This protein binds this small molecule.
Small molecule (SMILES): CC(=O)N[C@@H]1[C@@H](O)[C@H](O)[C@@H](CO)O[C@H]1O

Binding-site contacts:
Ligand atom C6 contacts residue SER151 of chain 1.N at 4.4 Å.
Ligand atom C7 contacts residue ASN154 of chain 1.N at 3.1 Å.
Ligand atom C6 contacts residue GLU150 of chain 1.N at 4.3 Å.
Ligand atom O7 contacts residue ASN154 of chain 1.N at 2.9 Å (h-bond).
Ligand atom O6 contacts residue ALA147 of chain 1.N at 3.9 Å.
Ligand atom C5 contacts residue ALA147 of chain 1.N at 4.5 Å (hydrophobic).
Ligand atom N2 contacts residue ASN154 of chain 1.N at 2.9 Å (h-bond).
Ligand atom C2 contacts residue ASN154 of chain 1.N at 2.4 Å.
Ligand atom C8 contacts residue THR156 of chain 1.N at 4.3 Å.
Ligand atom C1 contacts residue ASN154 of chain 1.N at 1.5 Å.
Ligand atom C5 contacts residue ASN154 of chain 1.N at 3.7 Å.
Ligand atom N2 contacts residue THR156 of chain 1.N at 4.2 Å.
Ligand atom C1 contacts residue THR156 of chain 1.N at 3.7 Å.
Ligand atom C5 contacts residue GLU150 of chain 1.N at 4.5 Å.
Ligand atom C1 contacts residue GLU150 of chain 1.N at 4.1 Å.
Ligand atom O5 contacts residue THR156 of chain 1.N at 4.4 Å.
Ligand atom C4 contacts residue ASN154 of chain 1.N at 4.2 Å.
Ligand atom C1 contacts residue SER151 of chain 1.N at 4.3 Å.
Ligand atom C8 contacts residue ASN154 of chain 1.N at 4.3 Å.
Ligand atom O6 contacts residue GLU150 of chain 1.N at 3.9 Å.
Ligand atom C6 contacts residue ALA147 of chain 1.N at 3.4 Å (hydrophobic).
Ligand atom O5 contacts residue GLU150 of chain 1.N at 3.5 Å.
Ligand atom C3 contacts residue ASN154 of chain 1.N at 3.8 Å.
Ligand atom O5 contacts residue SER151 of chain 1.N at 3.9 Å.
Ligand atom O5 contacts residue ASN154 of chain 1.N at 2.4 Å (h-bond).

Sequence of chain 1.N:
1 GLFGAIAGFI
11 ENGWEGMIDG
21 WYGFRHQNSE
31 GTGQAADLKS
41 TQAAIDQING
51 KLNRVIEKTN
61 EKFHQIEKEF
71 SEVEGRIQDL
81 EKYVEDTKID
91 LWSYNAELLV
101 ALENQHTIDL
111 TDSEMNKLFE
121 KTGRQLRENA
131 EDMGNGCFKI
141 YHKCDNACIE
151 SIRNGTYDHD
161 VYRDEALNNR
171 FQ